Binding-site contacts:
Ligand atom C1 contacts residue ASP73 of chain 4.A at 3.5 Å.
Ligand atom C14 contacts residue GLU199 of chain 4.A at 3.1 Å.
Ligand atom O43 contacts residue TRP101 of chain 4.A at 3.3 Å (h-bond).
Ligand atom O39 contacts residue GLU200 of chain 4.A at 3.2 Å (salt-bridge).
Ligand atom C10 contacts residue TYR333 of chain 4.A at 3.4 Å (hydrophobic).
Ligand atom C4 contacts residue ARG216 of chain 4.A at 3.8 Å.
Ligand atom C38 contacts residue GLU150 of chain 4.A at 3.3 Å.
Ligand atom C32 contacts residue ARG74 of chain 4.A at 3.8 Å.
Ligand atom C1 contacts residue GLU41 of chain 4.A at 3.6 Å.
Ligand atom O37 contacts residue ASP73 of chain 4.A at 3.5 Å.
Ligand atom C38 contacts residue GLU200 of chain 4.A at 3.4 Å.
Ligand atom C15 contacts residue GLU199 of chain 4.A at 3.1 Å.
Ligand atom C31 contacts residue TRP101 of chain 4.A at 3.8 Å (hydrophobic).
Ligand atom O49 contacts residue ARG298 of chain 4.A at 3.6 Å.
Ligand atom O43 contacts residue ARG78 of chain 4.A at 3.6 Å.
Ligand atom C21 contacts residue GLU199 of chain 4.A at 3.7 Å.
Ligand atom C14 contacts residue ARG216 of chain 4.A at 3.6 Å.
Ligand atom C29 contacts residue GLU150 of chain 4.A at 3.8 Å.
Ligand atom O43 contacts residue GLU41 of chain 4.A at 3.5 Å.
Ligand atom C15 contacts residue ARG216 of chain 4.A at 3.3 Å.
Ligand atom O37 contacts residue ARG74 of chain 4.A at 2.8 Å (salt-bridge).
Ligand atom C30 contacts residue SER102 of chain 4.A at 3.8 Å.
Ligand atom C5 contacts residue TYR333 of chain 4.A at 3.1 Å (hydrophobic).
Ligand atom C6 contacts residue GLU41 of chain 4.A at 3.7 Å.
Ligand atom C3 contacts residue TYR333 of chain 4.A at 3.8 Å (hydrophobic).
Ligand atom C42 contacts residue TRP101 of chain 4.A at 3.0 Å (hydrophobic).
Ligand atom C10 contacts residue ARG40 of chain 4.A at 3.8 Å.
Ligand atom C31 contacts residue ARG74 of chain 4.A at 3.7 Å.
Ligand atom O49 contacts residue ARG216 of chain 4.A at 3.4 Å (salt-bridge).
Ligand atom C10 contacts residue ARG298 of chain 4.A at 3.6 Å.
Ligand atom C6 contacts residue ASP73 of chain 4.A at 3.8 Å.
Ligand atom O49 contacts residue TYR333 of chain 4.A at 3.7 Å.
Ligand atom C21 contacts residue ARG147 of chain 4.A at 3.3 Å.
Ligand atom C42 contacts residue GLU150 of chain 4.A at 3.4 Å.
Ligand atom C4 contacts residue TYR333 of chain 4.A at 3.2 Å (hydrophobic).
Ligand atom C6 contacts residue TYR333 of chain 4.A at 3.5 Å (hydrophobic).
Ligand atom O50 contacts residue ARG40 of chain 4.A at 2.8 Å (salt-bridge).
Ligand atom O50 contacts residue ARG298 of chain 4.A at 2.9 Å (salt-bridge).
Ligand atom C15 contacts residue ASN218 of chain 4.A at 3.4 Å.
Ligand atom C6 contacts residue ARG40 of chain 4.A at 3.7 Å.

Sequence of chain 4.A:
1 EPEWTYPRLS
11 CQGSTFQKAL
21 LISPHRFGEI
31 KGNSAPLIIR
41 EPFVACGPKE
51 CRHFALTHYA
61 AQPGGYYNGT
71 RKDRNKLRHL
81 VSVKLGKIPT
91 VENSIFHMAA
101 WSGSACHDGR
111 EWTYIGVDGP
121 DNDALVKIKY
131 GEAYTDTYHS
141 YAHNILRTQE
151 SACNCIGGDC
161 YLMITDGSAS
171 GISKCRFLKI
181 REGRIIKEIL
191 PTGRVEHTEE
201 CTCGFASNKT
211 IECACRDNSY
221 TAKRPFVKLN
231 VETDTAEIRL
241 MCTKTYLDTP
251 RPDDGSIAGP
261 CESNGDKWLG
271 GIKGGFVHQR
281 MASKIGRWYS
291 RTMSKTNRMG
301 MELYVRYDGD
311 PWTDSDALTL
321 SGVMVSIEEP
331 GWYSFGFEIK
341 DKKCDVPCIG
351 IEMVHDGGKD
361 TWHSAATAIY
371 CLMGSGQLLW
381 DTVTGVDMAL

This protein binds this small molecule.
Small molecule (SMILES): CCC(CC)Nc1cc(C(=O)O)ccc1N1C(=O)CCC1(CO)CO